The small molecule below binds the protein below.
Small molecule (SMILES): Cc1c(-c2ccc(Cc3ccc(OC(F)(F)F)cc3)cc2)[nH]c2cccc(F)c2c1=O

Sequence of chain 1.A:
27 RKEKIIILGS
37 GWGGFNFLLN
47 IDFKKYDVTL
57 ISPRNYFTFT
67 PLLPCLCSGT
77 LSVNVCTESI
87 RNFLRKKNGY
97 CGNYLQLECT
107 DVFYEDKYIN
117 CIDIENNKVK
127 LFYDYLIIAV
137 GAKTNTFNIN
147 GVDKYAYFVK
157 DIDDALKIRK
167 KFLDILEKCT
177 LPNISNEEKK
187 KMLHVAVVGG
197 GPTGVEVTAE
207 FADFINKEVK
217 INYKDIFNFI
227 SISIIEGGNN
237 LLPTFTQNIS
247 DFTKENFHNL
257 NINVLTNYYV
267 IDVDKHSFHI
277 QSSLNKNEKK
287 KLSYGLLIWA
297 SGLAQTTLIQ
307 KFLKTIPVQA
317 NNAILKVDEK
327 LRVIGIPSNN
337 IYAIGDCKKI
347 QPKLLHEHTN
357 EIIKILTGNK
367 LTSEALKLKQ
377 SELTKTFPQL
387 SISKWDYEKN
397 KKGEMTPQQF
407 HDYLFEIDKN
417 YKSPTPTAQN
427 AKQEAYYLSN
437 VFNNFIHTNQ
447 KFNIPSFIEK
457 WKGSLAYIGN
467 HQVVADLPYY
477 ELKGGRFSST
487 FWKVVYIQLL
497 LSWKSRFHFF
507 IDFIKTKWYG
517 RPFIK

Binding-site contacts:
Ligand atom C23 contacts residue VAL79 of chain 1.A at 4.0 Å (hydrophobic).
Ligand atom C6 contacts residue SER78 of chain 1.B at 3.9 Å.
Ligand atom C19 contacts residue LYS521 of chain 1.B at 3.7 Å.
Ligand atom C1 contacts residue ARG165 of chain 1.B at 3.7 Å.
Ligand atom F1 contacts residue PRO518 of chain 1.B at 3.5 Å.
Ligand atom C7 contacts residue PRO518 of chain 1.B at 3.8 Å (hydrophobic).
Ligand atom C16 contacts residue LEU162 of chain 1.A at 3.2 Å (hydrophobic).
Ligand atom F2 contacts residue LYS521 of chain 1.B at 2.8 Å.
Ligand atom C4 contacts residue PRO518 of chain 1.B at 3.9 Å (hydrophobic).
Ligand atom C12 contacts residue VAL79 of chain 1.A at 3.6 Å (hydrophobic).
Ligand atom C6 contacts residue LEU77 of chain 1.B at 3.1 Å (hydrophobic).
Ligand atom C1 contacts residue LEU77 of chain 1.B at 3.8 Å (hydrophobic).
Ligand atom C5 contacts residue PRO518 of chain 1.B at 3.8 Å (hydrophobic).
Ligand atom F1 contacts residue GLY75 of chain 1.B at 3.9 Å.
Ligand atom C17 contacts residue LEU162 of chain 1.A at 3.9 Å (hydrophobic).
Ligand atom O1 contacts residue TYR62 of chain 1.A at 3.9 Å.
Ligand atom C20 contacts residue LYS521 of chain 1.B at 3.8 Å.
Ligand atom C1 contacts residue LEU72 of chain 1.B at 3.5 Å (hydrophobic).
Ligand atom C19 contacts residue TYR62 of chain 1.A at 3.4 Å (hydrophobic).
Ligand atom C18 contacts residue ILE158 of chain 1.A at 3.8 Å (hydrophobic).
Ligand atom C18 contacts residue LYS521 of chain 1.B at 3.9 Å.
Ligand atom F1 contacts residue SER78 of chain 1.B at 3.7 Å.
Ligand atom C15 contacts residue ILE520 of chain 1.B at 3.2 Å (hydrophobic).
Ligand atom O2 contacts residue PRO518 of chain 1.B at 3.5 Å.
Ligand atom C20 contacts residue ASP159 of chain 1.A at 4.0 Å.
Ligand atom C6 contacts residue GLY75 of chain 1.B at 3.4 Å.
Ligand atom C23 contacts residue ILE520 of chain 1.B at 3.4 Å (hydrophobic).
Ligand atom C2 contacts residue ARG165 of chain 1.B at 3.6 Å.
Ligand atom C14 contacts residue LYS521 of chain 1.B at 4.0 Å.
Ligand atom F4 contacts residue TYR62 of chain 1.A at 3.1 Å.
Ligand atom C7 contacts residue ASN80 of chain 1.A at 4.0 Å.
Ligand atom C2 contacts residue LEU162 of chain 1.B at 3.5 Å (hydrophobic).
Ligand atom C8 contacts residue ILE520 of chain 1.B at 3.8 Å (hydrophobic).
Ligand atom O1 contacts residue ASP159 of chain 1.A at 3.9 Å.
Ligand atom O2 contacts residue ASN80 of chain 1.A at 3.0 Å (h-bond).
Ligand atom N contacts residue ARG165 of chain 1.B at 3.6 Å.
Ligand atom C3 contacts residue ARG165 of chain 1.B at 3.9 Å.
Ligand atom C1 contacts residue GLY75 of chain 1.B at 3.8 Å.
Ligand atom C21 contacts residue ASP159 of chain 1.A at 3.5 Å.
Ligand atom C23 contacts residue ASN80 of chain 1.A at 3.2 Å.

Sequence of chain 1.B:
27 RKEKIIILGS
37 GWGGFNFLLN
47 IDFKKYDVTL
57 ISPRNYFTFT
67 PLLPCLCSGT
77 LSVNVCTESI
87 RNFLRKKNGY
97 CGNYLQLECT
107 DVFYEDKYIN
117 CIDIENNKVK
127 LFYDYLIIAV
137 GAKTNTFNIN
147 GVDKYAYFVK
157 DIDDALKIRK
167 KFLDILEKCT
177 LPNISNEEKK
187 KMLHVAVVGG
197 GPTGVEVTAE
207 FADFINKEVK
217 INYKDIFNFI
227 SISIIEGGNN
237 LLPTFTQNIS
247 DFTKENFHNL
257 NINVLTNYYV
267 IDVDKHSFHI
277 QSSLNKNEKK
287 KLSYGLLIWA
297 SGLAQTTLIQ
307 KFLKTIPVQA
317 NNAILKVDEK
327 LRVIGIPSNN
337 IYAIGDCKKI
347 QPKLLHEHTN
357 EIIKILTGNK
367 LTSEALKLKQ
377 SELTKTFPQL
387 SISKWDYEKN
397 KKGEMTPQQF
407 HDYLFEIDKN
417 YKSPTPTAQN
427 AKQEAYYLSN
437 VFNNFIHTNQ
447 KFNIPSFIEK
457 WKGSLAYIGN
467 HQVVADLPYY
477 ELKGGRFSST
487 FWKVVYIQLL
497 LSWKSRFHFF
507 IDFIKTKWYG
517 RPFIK